The small molecule below binds the protein below.
Small molecule (SMILES): CC(C)C[C@H](NC(=O)[C@H](CC1=NC=NC1)NC(=O)[C@H](CCCN=C(N)N)NC(=O)[C@@H]1CCCN1C(=O)[C@H](CO)NC(=O)[C@@H](N)[C@@H](C)O)C(N)=O

Sequence of chain 1.J:
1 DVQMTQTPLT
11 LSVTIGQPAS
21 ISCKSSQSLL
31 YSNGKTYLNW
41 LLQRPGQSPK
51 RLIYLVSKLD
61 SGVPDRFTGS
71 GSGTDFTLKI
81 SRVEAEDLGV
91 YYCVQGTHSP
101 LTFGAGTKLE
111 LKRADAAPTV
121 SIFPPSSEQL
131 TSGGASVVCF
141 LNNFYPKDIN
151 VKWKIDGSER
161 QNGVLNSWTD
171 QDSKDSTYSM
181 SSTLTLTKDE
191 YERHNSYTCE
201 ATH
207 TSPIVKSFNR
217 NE

Sequence of chain 1.K:
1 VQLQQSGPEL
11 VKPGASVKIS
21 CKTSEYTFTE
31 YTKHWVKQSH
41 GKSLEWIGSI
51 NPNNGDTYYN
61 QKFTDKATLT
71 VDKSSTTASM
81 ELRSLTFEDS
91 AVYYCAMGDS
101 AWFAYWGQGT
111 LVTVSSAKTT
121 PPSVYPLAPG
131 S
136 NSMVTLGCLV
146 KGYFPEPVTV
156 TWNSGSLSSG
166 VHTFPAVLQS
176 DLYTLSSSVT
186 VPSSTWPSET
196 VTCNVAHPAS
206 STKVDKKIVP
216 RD

Binding-site contacts:
Ligand atom CB contacts residue ASN33 of chain 1.J at 3.5 Å.
Ligand atom C contacts residue ASN33 of chain 1.J at 3.5 Å.
Ligand atom NE2 contacts residue GLY96 of chain 1.J at 2.8 Å (h-bond).
Ligand atom N contacts residue ASN33 of chain 1.J at 3.3 Å (h-bond).
Ligand atom N contacts residue GLY98 of chain 1.K at 3.4 Å.
Ligand atom O contacts residue ASP99 of chain 1.K at 3.4 Å (salt-bridge).
Ligand atom C contacts residue HIS34 of chain 1.K at 3.4 Å.
Ligand atom CD1 contacts residue TYR37 of chain 1.J at 3.4 Å (hydrophobic).
Ligand atom NH2 contacts residue TYR31 of chain 1.J at 3.2 Å (h-bond).
Ligand atom CD contacts residue TYR31 of chain 1.J at 3.8 Å (hydrophobic).
Ligand atom CA contacts residue HIS34 of chain 1.K at 3.7 Å.
Ligand atom CE1 contacts residue GLY96 of chain 1.J at 3.6 Å.
Ligand atom CD2 contacts residue GLY96 of chain 1.J at 3.7 Å.
Ligand atom CB contacts residue TYR58 of chain 1.K at 3.6 Å (hydrophobic).
Ligand atom N contacts residue HIS34 of chain 1.K at 3.0 Å (h-bond).
Ligand atom O contacts residue THR32 of chain 1.K at 3.5 Å (h-bond).
Ligand atom O contacts residue ASN33 of chain 1.J at 3.6 Å (h-bond).
Ligand atom CD contacts residue TYR37 of chain 1.J at 3.5 Å (hydrophobic).
Ligand atom CA contacts residue ASN33 of chain 1.J at 3.6 Å.
Ligand atom N contacts residue PO41 of chain 1.P at 3.8 Å.
Ligand atom N contacts residue PO41 of chain 1.P at 3.8 Å.
Ligand atom C contacts residue ASP99 of chain 1.K at 3.8 Å.
Ligand atom CA contacts residue TYR31 of chain 1.J at 3.6 Å (hydrophobic).
Ligand atom CD2 contacts residue LEU101 of chain 1.J at 3.5 Å (hydrophobic).
Ligand atom CA contacts residue TYR58 of chain 1.K at 3.7 Å (hydrophobic).
Ligand atom NH1 contacts residue TYR31 of chain 1.J at 3.0 Å (h-bond).
Ligand atom O contacts residue SER49 of chain 1.K at 2.9 Å (h-bond).
Ligand atom O contacts residue HIS34 of chain 1.K at 3.1 Å.
Ligand atom OG contacts residue PO41 of chain 1.P at 2.7 Å (h-bond).
Ligand atom CA contacts residue TYR37 of chain 1.J at 3.7 Å (hydrophobic).
Ligand atom N contacts residue ASP99 of chain 1.K at 2.8 Å (salt-bridge).
Ligand atom CB contacts residue TYR58 of chain 1.K at 3.7 Å (hydrophobic).
Ligand atom OG1 contacts residue ASN33 of chain 1.J at 3.7 Å.
Ligand atom CG contacts residue GLY96 of chain 1.J at 3.4 Å.
Ligand atom CD2 contacts residue TRP102 of chain 1.K at 3.6 Å (hydrophobic).
Ligand atom O contacts residue TYR58 of chain 1.K at 3.6 Å.
Ligand atom O contacts residue TYR31 of chain 1.J at 3.2 Å.
Ligand atom CZ contacts residue TYR31 of chain 1.J at 3.3 Å (hydrophobic).
Ligand atom CG contacts residue TYR58 of chain 1.K at 3.5 Å (hydrophobic).
Ligand atom CE1 contacts residue THR97 of chain 1.J at 3.6 Å.